Binding-site contacts:
Ligand atom NH1 contacts residue ASP157 of chain 1.G at 2.7 Å (salt-bridge).
Ligand atom C1 contacts residue HIS87 of chain 1.G at 1.5 Å.
Ligand atom O contacts residue ASN188 of chain 1.G at 2.8 Å (h-bond).
Ligand atom NH2 contacts residue ALA185 of chain 1.G at 2.8 Å (h-bond).
Ligand atom CA contacts residue GLY148 of chain 1.G at 3.4 Å.
Ligand atom N contacts residue SER146 of chain 1.G at 2.8 Å (h-bond).
Ligand atom NH1 contacts residue ASP151 of chain 1.G at 3.2 Å (salt-bridge).
Ligand atom NH1 contacts residue TYR201 of chain 1.G at 3.0 Å (h-bond).
Ligand atom NE contacts residue TYR201 of chain 1.G at 3.3 Å (h-bond).
Ligand atom NH2 contacts residue ASP157 of chain 1.G at 2.4 Å (salt-bridge).
Ligand atom CA contacts residue SER261 of chain 1.G at 2.5 Å.
Ligand atom CZ contacts residue ASP199 of chain 1.G at 3.2 Å.
Ligand atom C contacts residue SER261 of chain 1.G at 1.4 Å.
Ligand atom CA contacts residue SO41 of chain 1.ED at 3.4 Å.
Ligand atom C7 contacts residue TYR453 of chain 1.H at 3.4 Å (hydrophobic).
Ligand atom CG contacts residue SO41 of chain 1.ED at 3.1 Å.
Ligand atom C1 contacts residue SER261 of chain 1.G at 2.3 Å.
Ligand atom N contacts residue GLY148 of chain 1.G at 2.8 Å (h-bond).
Ligand atom N contacts residue HIS87 of chain 1.G at 3.2 Å (h-bond).
Ligand atom O contacts residue SER261 of chain 1.G at 2.3 Å (h-bond).
Ligand atom CA contacts residue ASN188 of chain 1.G at 3.3 Å.
Ligand atom O contacts residue GLY148 of chain 1.G at 3.2 Å (h-bond).
Ligand atom C1 contacts residue SO41 of chain 1.KC at 3.2 Å.
Ligand atom NZ contacts residue ASN85 of chain 1.G at 3.1 Å (h-bond).
Ligand atom CZ contacts residue ASP157 of chain 1.G at 3.0 Å.
Ligand atom NE contacts residue GLU129 of chain 1.G at 2.9 Å (salt-bridge).
Ligand atom NE contacts residue ASP151 of chain 1.G at 3.1 Å (salt-bridge).
Ligand atom C10 contacts residue TYR453 of chain 1.H at 3.2 Å (hydrophobic).
Ligand atom CB contacts residue ASN188 of chain 1.G at 3.3 Å.
Ligand atom N contacts residue SO41 of chain 1.ED at 2.7 Å (h-bond).
Ligand atom CB contacts residue SER261 of chain 1.G at 2.9 Å.
Ligand atom C contacts residue HIS87 of chain 1.G at 2.7 Å.
Ligand atom NZ contacts residue ASP47 of chain 1.G at 2.8 Å (salt-bridge).
Ligand atom NH1 contacts residue ASP199 of chain 1.G at 2.6 Å (salt-bridge).
Ligand atom NZ contacts residue ASP84 of chain 1.G at 2.8 Å (salt-bridge).
Ligand atom N contacts residue SER261 of chain 1.G at 3.1 Å (h-bond).
Ligand atom C5 contacts residue TYR453 of chain 1.H at 3.2 Å (hydrophobic).
Ligand atom O contacts residue TRP147 of chain 1.G at 3.2 Å.
Ligand atom CE contacts residue ASP47 of chain 1.G at 3.1 Å.
Ligand atom NH2 contacts residue ASP199 of chain 1.G at 3.0 Å (salt-bridge).

Sequence of chain 1.H:
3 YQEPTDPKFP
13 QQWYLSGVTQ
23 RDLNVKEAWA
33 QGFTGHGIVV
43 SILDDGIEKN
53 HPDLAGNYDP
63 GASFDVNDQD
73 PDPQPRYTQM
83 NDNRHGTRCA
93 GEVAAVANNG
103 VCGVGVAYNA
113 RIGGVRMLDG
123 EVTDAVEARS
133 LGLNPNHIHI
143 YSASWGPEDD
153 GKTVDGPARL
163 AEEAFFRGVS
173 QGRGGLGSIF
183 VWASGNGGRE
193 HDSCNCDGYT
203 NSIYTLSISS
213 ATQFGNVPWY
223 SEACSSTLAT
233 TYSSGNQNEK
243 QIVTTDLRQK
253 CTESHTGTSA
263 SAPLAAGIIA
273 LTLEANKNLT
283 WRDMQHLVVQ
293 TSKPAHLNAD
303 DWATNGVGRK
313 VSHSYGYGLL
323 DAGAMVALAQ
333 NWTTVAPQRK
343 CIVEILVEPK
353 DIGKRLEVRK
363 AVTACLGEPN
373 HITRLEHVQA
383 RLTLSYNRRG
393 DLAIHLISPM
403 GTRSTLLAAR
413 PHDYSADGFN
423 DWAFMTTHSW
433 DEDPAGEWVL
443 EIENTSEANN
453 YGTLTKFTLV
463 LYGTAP

Sequence of chain 1.G:
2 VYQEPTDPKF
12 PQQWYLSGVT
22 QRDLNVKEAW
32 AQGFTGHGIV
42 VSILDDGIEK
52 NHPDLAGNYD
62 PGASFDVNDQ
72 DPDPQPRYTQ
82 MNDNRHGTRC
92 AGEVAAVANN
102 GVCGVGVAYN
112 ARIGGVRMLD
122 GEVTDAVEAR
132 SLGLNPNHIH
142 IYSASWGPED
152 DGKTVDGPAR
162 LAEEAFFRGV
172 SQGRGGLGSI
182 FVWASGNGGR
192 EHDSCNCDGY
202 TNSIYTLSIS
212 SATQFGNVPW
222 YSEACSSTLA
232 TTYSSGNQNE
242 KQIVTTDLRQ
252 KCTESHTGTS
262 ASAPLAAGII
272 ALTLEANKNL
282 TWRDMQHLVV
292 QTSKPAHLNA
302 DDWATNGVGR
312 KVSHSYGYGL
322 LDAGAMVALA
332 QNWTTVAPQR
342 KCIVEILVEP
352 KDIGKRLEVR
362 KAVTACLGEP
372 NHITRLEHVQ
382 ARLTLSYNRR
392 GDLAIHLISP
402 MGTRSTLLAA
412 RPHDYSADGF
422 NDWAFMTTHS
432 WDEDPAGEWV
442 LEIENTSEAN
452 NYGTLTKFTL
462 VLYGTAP

This small molecule binds to this protein.
Small molecule (SMILES): CCCCCCCCCC(=O)N[C@@H](CCCN=C(N)N)C(=O)N[C@H](C(=O)N[C@@H](CCCCN)C(=O)N[C@@H](CCCN=C(N)N)[C@@H](C)O)C(C)C